Binding-site contacts:
Ligand atom C5 contacts residue VAL131 of chain 2.A at 4.1 Å (hydrophobic).
Ligand atom O10 contacts residue LEU190 of chain 2.A at 4.1 Å.
Ligand atom N5 contacts residue VAL131 of chain 2.A at 3.3 Å (h-bond).
Ligand atom C11 contacts residue LYS189 of chain 2.A at 4.1 Å.
Ligand atom O9 contacts residue GLU186 of chain 2.A at 2.6 Å (salt-bridge).
Ligand atom C9 contacts residue GLU186 of chain 2.A at 3.1 Å.
Ligand atom O6 contacts residue GLN222 of chain 2.A at 4.1 Å.
Ligand atom O10 contacts residue VAL131 of chain 2.A at 3.7 Å.
Ligand atom O8 contacts residue GLN222 of chain 2.A at 3.1 Å (h-bond).
Ligand atom C7 contacts residue TRP149 of chain 2.A at 4.0 Å (hydrophobic).
Ligand atom O9 contacts residue HIS179 of chain 2.A at 3.2 Å (h-bond).
Ligand atom C1 contacts residue SER133 of chain 2.A at 3.5 Å.
Ligand atom C2 contacts residue GLN222 of chain 2.A at 3.3 Å.
Ligand atom O1A contacts residue SER132 of chain 2.A at 2.9 Å (h-bond).
Ligand atom O1B contacts residue SER132 of chain 2.A at 3.6 Å.
Ligand atom C8 contacts residue TYR91 of chain 2.A at 3.9 Å (hydrophobic).
Ligand atom O10 contacts residue TRP149 of chain 2.A at 3.9 Å.
Ligand atom C9 contacts residue TYR91 of chain 2.A at 3.2 Å (hydrophobic).
Ligand atom O1A contacts residue SER133 of chain 2.A at 3.8 Å.
Ligand atom O1A contacts residue GLN222 of chain 2.A at 3.0 Å (h-bond).
Ligand atom N5 contacts residue TRP149 of chain 2.A at 4.0 Å.
Ligand atom C9 contacts residue HIS179 of chain 2.A at 3.4 Å.
Ligand atom C11 contacts residue LEU190 of chain 2.A at 4.0 Å (hydrophobic).
Ligand atom O10 contacts residue LEU129 of chain 2.A at 3.3 Å (h-bond).
Ligand atom O9 contacts residue TYR91 of chain 2.A at 2.8 Å (h-bond).
Ligand atom C1 contacts residue GLN222 of chain 2.A at 4.0 Å.
Ligand atom O2 contacts residue GLN222 of chain 2.A at 4.2 Å.
Ligand atom C8 contacts residue GLU186 of chain 2.A at 4.1 Å.
Ligand atom C1 contacts residue SER132 of chain 2.A at 3.8 Å.
Ligand atom O8 contacts residue TYR91 of chain 2.A at 3.2 Å (h-bond).
Ligand atom O9 contacts residue GLY224 of chain 2.A at 3.5 Å.
Ligand atom C10 contacts residue VAL131 of chain 2.A at 3.8 Å (hydrophobic).
Ligand atom C1 contacts residue GLN222 of chain 2.A at 3.9 Å.
Ligand atom C10 contacts residue LEU190 of chain 2.A at 4.1 Å (hydrophobic).
Ligand atom C10 contacts residue LEU129 of chain 2.A at 4.0 Å (hydrophobic).
Ligand atom O10 contacts residue GLY130 of chain 2.A at 4.1 Å.
Ligand atom O1B contacts residue SER133 of chain 2.A at 2.9 Å (h-bond).
Ligand atom O4 contacts residue VAL131 of chain 2.A at 3.5 Å (h-bond).
Ligand atom C4 contacts residue VAL131 of chain 2.A at 4.0 Å (hydrophobic).
Ligand atom O7 contacts residue LEU190 of chain 2.A at 3.9 Å.

A protein and the small-molecule ligand that binds it are described below.
Small molecule (SMILES): CCO[C@]1(C(=O)O)CC(=O)[C@@H](NC(C)=O)[C@H]([C@H](O)[C@H](O)CO)O1

Sequence of chain 2.A:
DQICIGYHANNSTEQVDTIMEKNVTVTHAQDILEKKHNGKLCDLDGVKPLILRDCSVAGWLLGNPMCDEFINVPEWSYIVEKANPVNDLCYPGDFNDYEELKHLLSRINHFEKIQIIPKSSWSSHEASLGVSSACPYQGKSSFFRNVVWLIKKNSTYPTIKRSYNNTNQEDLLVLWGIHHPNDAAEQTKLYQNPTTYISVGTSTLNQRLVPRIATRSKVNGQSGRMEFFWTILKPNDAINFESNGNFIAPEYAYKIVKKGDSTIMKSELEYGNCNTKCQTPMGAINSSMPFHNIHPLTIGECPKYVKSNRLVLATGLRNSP